Sequence of chain 1.C:
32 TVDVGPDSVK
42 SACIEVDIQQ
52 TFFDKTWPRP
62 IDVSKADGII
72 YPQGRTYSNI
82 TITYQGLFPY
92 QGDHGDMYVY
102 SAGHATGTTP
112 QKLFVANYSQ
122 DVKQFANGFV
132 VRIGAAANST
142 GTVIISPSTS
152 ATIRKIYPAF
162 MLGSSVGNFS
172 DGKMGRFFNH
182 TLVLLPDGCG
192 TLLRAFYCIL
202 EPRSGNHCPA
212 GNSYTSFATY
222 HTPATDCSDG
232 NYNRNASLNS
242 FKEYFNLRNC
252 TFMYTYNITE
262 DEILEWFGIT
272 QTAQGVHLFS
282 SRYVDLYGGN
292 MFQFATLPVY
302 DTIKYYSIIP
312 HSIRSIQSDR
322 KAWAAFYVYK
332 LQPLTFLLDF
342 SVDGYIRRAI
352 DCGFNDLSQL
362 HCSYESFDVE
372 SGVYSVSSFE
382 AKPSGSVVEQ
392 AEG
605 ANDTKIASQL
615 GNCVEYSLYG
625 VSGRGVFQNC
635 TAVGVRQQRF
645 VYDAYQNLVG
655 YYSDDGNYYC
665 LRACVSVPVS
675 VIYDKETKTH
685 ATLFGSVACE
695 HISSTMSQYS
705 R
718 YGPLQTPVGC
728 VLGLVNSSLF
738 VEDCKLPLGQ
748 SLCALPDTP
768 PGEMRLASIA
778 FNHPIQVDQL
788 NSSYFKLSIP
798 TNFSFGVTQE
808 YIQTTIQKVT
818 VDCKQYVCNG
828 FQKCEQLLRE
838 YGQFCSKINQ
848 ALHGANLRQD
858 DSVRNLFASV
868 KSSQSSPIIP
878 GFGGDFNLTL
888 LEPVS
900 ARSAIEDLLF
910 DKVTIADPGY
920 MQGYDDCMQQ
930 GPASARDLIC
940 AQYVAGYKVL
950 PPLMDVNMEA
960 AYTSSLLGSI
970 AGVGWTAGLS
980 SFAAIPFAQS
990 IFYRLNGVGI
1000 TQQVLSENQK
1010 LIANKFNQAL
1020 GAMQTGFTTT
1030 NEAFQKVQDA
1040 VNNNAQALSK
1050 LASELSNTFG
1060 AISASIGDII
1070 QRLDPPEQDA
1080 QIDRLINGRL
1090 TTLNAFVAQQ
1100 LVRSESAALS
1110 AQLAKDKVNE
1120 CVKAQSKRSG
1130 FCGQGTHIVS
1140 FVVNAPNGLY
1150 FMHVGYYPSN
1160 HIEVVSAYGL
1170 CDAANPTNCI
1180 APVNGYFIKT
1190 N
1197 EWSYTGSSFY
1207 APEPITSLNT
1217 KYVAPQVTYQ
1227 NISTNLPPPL

A protein and the small-molecule ligand that binds it are described below.
Small molecule (SMILES): CC(=O)N[C@H]1[C@H](O[C@H]2[C@H](O)[C@@H](NC(C)=O)CO[C@@H]2CO)O[C@H](CO)[C@@H](O)[C@@H]1O

Binding-site contacts:
Ligand atom C2 contacts residue ASN799 of chain 1.C at 2.3 Å.
Ligand atom C7 contacts residue ASN1159 of chain 1.C at 4.5 Å.
Ligand atom C5 contacts residue ASN799 of chain 1.C at 3.7 Å.
Ligand atom C7 contacts residue ASN799 of chain 1.C at 3.4 Å.
Ligand atom O5 contacts residue ASN799 of chain 1.C at 2.4 Å (h-bond).
Ligand atom N2 contacts residue ASN799 of chain 1.C at 2.8 Å (h-bond).
Ligand atom O5 contacts residue SER1158 of chain 1.C at 4.3 Å.
Ligand atom C4 contacts residue ASN799 of chain 1.C at 4.1 Å.
Ligand atom C3 contacts residue ASN799 of chain 1.C at 3.6 Å.
Ligand atom C1 contacts residue ASN799 of chain 1.C at 1.4 Å.
Ligand atom C8 contacts residue ASN799 of chain 1.C at 4.4 Å.
Ligand atom C2 contacts residue ASN1159 of chain 1.C at 4.5 Å.
Ligand atom O7 contacts residue ASN799 of chain 1.C at 3.6 Å.
Ligand atom O7 contacts residue ASN1159 of chain 1.C at 3.7 Å.